The protein below binds the small molecule below.
Small molecule (SMILES): O=C(O)[C@@H](O)C(O)[C@H](O)C(=O)O

Sequence of chain 1.F:
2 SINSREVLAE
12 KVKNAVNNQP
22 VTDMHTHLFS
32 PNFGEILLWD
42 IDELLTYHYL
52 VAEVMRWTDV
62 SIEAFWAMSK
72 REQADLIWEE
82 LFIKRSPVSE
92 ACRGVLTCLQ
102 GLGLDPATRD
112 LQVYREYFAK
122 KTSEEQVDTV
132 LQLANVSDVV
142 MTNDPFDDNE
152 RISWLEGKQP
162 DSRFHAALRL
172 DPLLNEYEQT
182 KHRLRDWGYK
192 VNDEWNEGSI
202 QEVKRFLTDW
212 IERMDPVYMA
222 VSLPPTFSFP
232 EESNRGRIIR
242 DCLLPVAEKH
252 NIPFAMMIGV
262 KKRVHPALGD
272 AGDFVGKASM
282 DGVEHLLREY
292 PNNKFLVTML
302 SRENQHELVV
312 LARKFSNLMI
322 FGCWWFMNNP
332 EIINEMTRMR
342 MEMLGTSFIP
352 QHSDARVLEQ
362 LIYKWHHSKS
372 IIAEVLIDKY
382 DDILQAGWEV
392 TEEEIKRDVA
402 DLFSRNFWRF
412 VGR

Binding-site contacts:
Ligand atom O4 contacts residue ARG357 of chain 1.F at 3.0 Å (salt-bridge).
Ligand atom O2 contacts residue ASP355 of chain 1.F at 3.0 Å (salt-bridge).
Ligand atom C1 contacts residue HIS28 of chain 1.F at 3.9 Å.
Ligand atom C2 contacts residue TRP325 of chain 1.F at 3.7 Å (hydrophobic).
Ligand atom C1 contacts residue ARG170 of chain 1.F at 3.4 Å.
Ligand atom O1B contacts residue HIS28 of chain 1.F at 3.1 Å (h-bond).
Ligand atom O3 contacts residue HIS28 of chain 1.F at 2.8 Å (h-bond).
Ligand atom O1B contacts residue ARG170 of chain 1.F at 3.1 Å (salt-bridge).
Ligand atom C5 contacts residue HIS49 of chain 1.F at 3.7 Å.
Ligand atom O5B contacts residue TYR50 of chain 1.F at 3.2 Å (h-bond).
Ligand atom O4 contacts residue HIS49 of chain 1.F at 2.9 Å (h-bond).
Ligand atom O5B contacts residue ZN1 of chain 1.HA at 4.0 Å.
Ligand atom O1A contacts residue SER223 of chain 1.F at 3.9 Å.
Ligand atom C2 contacts residue TRP326 of chain 1.F at 3.8 Å (hydrophobic).
Ligand atom C4 contacts residue ARG357 of chain 1.F at 3.8 Å.
Ligand atom O2 contacts residue TRP325 of chain 1.F at 2.9 Å (h-bond).
Ligand atom O1B contacts residue MET258 of chain 1.F at 3.2 Å.
Ligand atom C5 contacts residue ARG357 of chain 1.F at 3.7 Å.
Ligand atom C1 contacts residue MET258 of chain 1.F at 3.8 Å (hydrophobic).
Ligand atom O4 contacts residue TRP326 of chain 1.F at 3.6 Å.
Ligand atom C2 contacts residue ZN1 of chain 1.HA at 3.1 Å.
Ligand atom O5A contacts residue ARG357 of chain 1.F at 2.7 Å (salt-bridge).
Ligand atom C5 contacts residue ASP355 of chain 1.F at 4.0 Å.
Ligand atom O5A contacts residue TYR50 of chain 1.F at 3.6 Å.
Ligand atom O1A contacts residue ARG170 of chain 1.F at 2.7 Å (salt-bridge).
Ligand atom C3 contacts residue HIS28 of chain 1.F at 4.0 Å.
Ligand atom O5A contacts residue HIS49 of chain 1.F at 3.0 Å (h-bond).
Ligand atom O2 contacts residue ZN1 of chain 1.HA at 2.2 Å.
Ligand atom O5B contacts residue ASP355 of chain 1.F at 3.3 Å (salt-bridge).
Ligand atom C4 contacts residue HIS49 of chain 1.F at 3.9 Å.
Ligand atom C5 contacts residue TYR50 of chain 1.F at 3.8 Å (hydrophobic).
Ligand atom C4 contacts residue TRP326 of chain 1.F at 3.6 Å (hydrophobic).
Ligand atom C1 contacts residue ZN1 of chain 1.HA at 3.1 Å.
Ligand atom O1B contacts residue ZN1 of chain 1.HA at 2.3 Å.
Ligand atom O3 contacts residue ZN1 of chain 1.HA at 3.3 Å.
Ligand atom C3 contacts residue ARG357 of chain 1.F at 3.6 Å.
Ligand atom C3 contacts residue ZN1 of chain 1.HA at 3.8 Å.
Ligand atom O1B contacts residue HIS26 of chain 1.F at 3.5 Å (h-bond).
Ligand atom O2 contacts residue HIS28 of chain 1.F at 3.7 Å.
Ligand atom O3 contacts residue ARG357 of chain 1.F at 3.0 Å (salt-bridge).